Binding-site contacts:
Ligand atom C2 contacts residue LYS190 of chain 7.A at 4.1 Å.
Ligand atom C2 contacts residue ASN188 of chain 7.A at 4.0 Å.
Ligand atom C5 contacts residue LYS190 of chain 7.A at 3.4 Å.
Ligand atom C5 contacts residue ASN106 of chain 7.A at 3.7 Å.
Ligand atom O6 contacts residue ASN188 of chain 7.A at 3.4 Å (h-bond).
Ligand atom C4 contacts residue ASN188 of chain 7.A at 4.2 Å.
Ligand atom O3 contacts residue SER191 of chain 7.A at 4.0 Å.
Ligand atom O7 contacts residue ASN106 of chain 7.A at 3.0 Å (h-bond).
Ligand atom C5 contacts residue ASN188 of chain 7.A at 4.3 Å.
Ligand atom C4 contacts residue LYS190 of chain 7.A at 3.8 Å.
Ligand atom C8 contacts residue ASN106 of chain 7.A at 4.3 Å.
Ligand atom C1 contacts residue ASN188 of chain 7.A at 4.1 Å.
Ligand atom O7 contacts residue LYS105 of chain 7.A at 4.4 Å.
Ligand atom N2 contacts residue ASN106 of chain 7.A at 3.0 Å (h-bond).
Ligand atom C6 contacts residue LYS190 of chain 7.A at 3.4 Å.
Ligand atom C6 contacts residue ASN188 of chain 7.A at 4.4 Å.
Ligand atom O6 contacts residue LYS190 of chain 7.A at 4.3 Å.
Ligand atom C3 contacts residue ASN188 of chain 7.A at 3.3 Å.
Ligand atom O3 contacts residue ASN188 of chain 7.A at 4.0 Å.
Ligand atom C1 contacts residue LYS190 of chain 7.A at 3.7 Å.
Ligand atom C1 contacts residue ASN188 of chain 7.A at 4.3 Å.
Ligand atom C5 contacts residue LYS190 of chain 7.A at 3.3 Å.
Ligand atom O5 contacts residue ASN188 of chain 7.A at 3.8 Å.
Ligand atom O3 contacts residue LYS476 of chain 7.A at 4.3 Å.
Ligand atom C6 contacts residue LYS190 of chain 7.A at 4.4 Å.
Ligand atom C1 contacts residue ASN106 of chain 7.A at 1.4 Å.
Ligand atom C8 contacts residue LYS105 of chain 7.A at 4.2 Å.
Ligand atom C7 contacts residue ASN106 of chain 7.A at 3.2 Å.
Ligand atom C2 contacts residue ASN106 of chain 7.A at 2.5 Å.
Ligand atom O4 contacts residue LYS190 of chain 7.A at 3.8 Å.
Ligand atom O5 contacts residue LYS190 of chain 7.A at 3.9 Å.
Ligand atom C3 contacts residue SER191 of chain 7.A at 4.0 Å.
Ligand atom C3 contacts residue ASN106 of chain 7.A at 3.9 Å.
Ligand atom C4 contacts residue ASN106 of chain 7.A at 4.3 Å.
Ligand atom O2 contacts residue ASN188 of chain 7.A at 4.0 Å.
Ligand atom C3 contacts residue LYS190 of chain 7.A at 3.6 Å.
Ligand atom C4 contacts residue LYS190 of chain 7.A at 3.7 Å.
Ligand atom C4 contacts residue SER191 of chain 7.A at 4.0 Å.
Ligand atom O5 contacts residue ASN106 of chain 7.A at 2.4 Å (h-bond).

Sequence of chain 7.A:
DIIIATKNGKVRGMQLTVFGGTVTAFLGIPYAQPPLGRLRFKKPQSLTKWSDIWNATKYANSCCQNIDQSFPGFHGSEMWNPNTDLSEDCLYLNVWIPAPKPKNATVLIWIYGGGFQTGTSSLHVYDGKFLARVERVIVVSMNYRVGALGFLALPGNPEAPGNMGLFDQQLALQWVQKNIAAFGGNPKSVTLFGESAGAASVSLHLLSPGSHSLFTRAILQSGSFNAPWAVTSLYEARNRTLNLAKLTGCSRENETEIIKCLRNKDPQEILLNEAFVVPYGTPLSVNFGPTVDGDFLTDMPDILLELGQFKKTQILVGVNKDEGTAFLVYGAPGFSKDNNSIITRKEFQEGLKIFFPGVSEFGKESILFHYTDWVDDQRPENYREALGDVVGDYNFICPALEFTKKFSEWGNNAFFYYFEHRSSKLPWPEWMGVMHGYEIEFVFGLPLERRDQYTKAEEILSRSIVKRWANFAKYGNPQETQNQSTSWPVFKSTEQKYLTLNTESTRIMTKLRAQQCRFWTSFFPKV

The protein below binds the small molecule below.
Small molecule (SMILES): CC(=O)N[C@H]1CO[C@H](CO[C@@H]2O[C@@H](C)[C@@H](O)[C@@H](O)[C@@H]2O)[C@@H](O)[C@@H]1O